This protein binds this small molecule.
Small molecule (SMILES): CC(=O)N[C@@H]1[C@@H](O)[C@H](O)[C@@H](CO)O[C@H]1O

Sequence of chain 1.Q:
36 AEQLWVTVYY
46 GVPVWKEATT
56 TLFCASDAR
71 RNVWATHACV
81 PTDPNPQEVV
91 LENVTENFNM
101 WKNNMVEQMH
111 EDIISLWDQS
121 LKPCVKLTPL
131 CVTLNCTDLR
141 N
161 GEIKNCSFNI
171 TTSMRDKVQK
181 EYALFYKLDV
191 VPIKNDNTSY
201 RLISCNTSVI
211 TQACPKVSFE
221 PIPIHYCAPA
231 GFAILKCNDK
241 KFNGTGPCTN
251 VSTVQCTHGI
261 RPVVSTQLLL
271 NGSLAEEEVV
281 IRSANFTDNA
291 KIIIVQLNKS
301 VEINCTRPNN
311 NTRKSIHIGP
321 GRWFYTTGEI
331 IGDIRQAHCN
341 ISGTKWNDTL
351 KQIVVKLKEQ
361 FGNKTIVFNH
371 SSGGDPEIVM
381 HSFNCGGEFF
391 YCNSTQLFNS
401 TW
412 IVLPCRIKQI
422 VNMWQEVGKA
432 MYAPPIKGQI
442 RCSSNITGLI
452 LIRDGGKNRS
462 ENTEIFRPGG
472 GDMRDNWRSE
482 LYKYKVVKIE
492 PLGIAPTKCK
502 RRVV

Binding-site contacts:
Ligand atom N2 contacts residue GLU278 of chain 1.Q at 4.0 Å.
Ligand atom N2 contacts residue ASN298 of chain 1.Q at 3.0 Å (h-bond).
Ligand atom C1 contacts residue GLU278 of chain 1.Q at 4.3 Å.
Ligand atom C2 contacts residue GLU277 of chain 1.Q at 3.6 Å.
Ligand atom C1 contacts residue ASN298 of chain 1.Q at 1.4 Å.
Ligand atom C1 contacts residue GLU277 of chain 1.Q at 3.3 Å.
Ligand atom C7 contacts residue GLN352 of chain 1.Q at 3.5 Å.
Ligand atom C8 contacts residue GLU277 of chain 1.Q at 4.3 Å.
Ligand atom C8 contacts residue GLN352 of chain 1.Q at 4.0 Å.
Ligand atom C6 contacts residue LYS299 of chain 1.Q at 3.8 Å.
Ligand atom C2 contacts residue GLN352 of chain 1.Q at 3.9 Å.
Ligand atom C3 contacts residue GLU277 of chain 1.Q at 4.2 Å.
Ligand atom C3 contacts residue ASN298 of chain 1.Q at 3.8 Å.
Ligand atom O7 contacts residue ASN298 of chain 1.Q at 4.4 Å.
Ligand atom O5 contacts residue LYS299 of chain 1.Q at 4.2 Å.
Ligand atom C4 contacts residue ASN298 of chain 1.Q at 4.2 Å.
Ligand atom C7 contacts residue GLU277 of chain 1.Q at 4.2 Å.
Ligand atom C7 contacts residue ASN298 of chain 1.Q at 3.9 Å.
Ligand atom O5 contacts residue GLU277 of chain 1.Q at 4.5 Å.
Ligand atom N2 contacts residue GLU277 of chain 1.Q at 3.1 Å (salt-bridge).
Ligand atom C1 contacts residue GLN352 of chain 1.Q at 4.0 Å.
Ligand atom C8 contacts residue GLU278 of chain 1.Q at 3.8 Å.
Ligand atom O7 contacts residue GLN352 of chain 1.Q at 3.7 Å.
Ligand atom C2 contacts residue ASN298 of chain 1.Q at 2.4 Å.
Ligand atom C5 contacts residue ASN298 of chain 1.Q at 3.6 Å.
Ligand atom N2 contacts residue GLN352 of chain 1.Q at 3.7 Å.
Ligand atom O5 contacts residue ASN298 of chain 1.Q at 2.3 Å (h-bond).